The protein below binds the small molecule below.
Small molecule (SMILES): CC(=O)N[C@@H]1[C@@H](O)[C@H](O)[C@@H](CO)O[C@H]1O

Sequence of chain 1.A:
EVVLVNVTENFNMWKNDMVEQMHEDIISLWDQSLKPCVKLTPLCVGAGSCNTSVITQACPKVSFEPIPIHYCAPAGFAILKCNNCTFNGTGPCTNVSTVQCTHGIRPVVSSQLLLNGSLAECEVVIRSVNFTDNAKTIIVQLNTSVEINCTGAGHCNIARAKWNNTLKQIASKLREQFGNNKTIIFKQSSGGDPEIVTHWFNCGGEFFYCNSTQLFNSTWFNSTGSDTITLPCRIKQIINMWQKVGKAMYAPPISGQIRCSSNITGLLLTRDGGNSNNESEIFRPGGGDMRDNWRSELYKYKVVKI

Binding-site contacts:
Ligand atom C6 contacts residue TRP220 of chain 1.A at 3.9 Å (hydrophobic).
Ligand atom C1 contacts residue TRP220 of chain 1.A at 4.2 Å (hydrophobic).
Ligand atom C2 contacts residue ASN164 of chain 1.A at 2.3 Å.
Ligand atom N2 contacts residue ASN164 of chain 1.A at 2.8 Å (h-bond).
Ligand atom C8 contacts residue ASN164 of chain 1.A at 3.9 Å.
Ligand atom O6 contacts residue TRP220 of chain 1.A at 4.2 Å.
Ligand atom O5 contacts residue TRP220 of chain 1.A at 3.9 Å.
Ligand atom O5 contacts residue ASN164 of chain 1.A at 2.4 Å (h-bond).
Ligand atom C7 contacts residue ASN164 of chain 1.A at 3.4 Å.
Ligand atom C6 contacts residue LYS168 of chain 1.A at 4.4 Å.
Ligand atom O6 contacts residue LYS168 of chain 1.A at 3.5 Å.
Ligand atom C1 contacts residue ASN164 of chain 1.A at 1.4 Å.
Ligand atom C5 contacts residue TRP220 of chain 1.A at 4.2 Å (hydrophobic).
Ligand atom C3 contacts residue ASN164 of chain 1.A at 3.7 Å.
Ligand atom C5 contacts residue ASN164 of chain 1.A at 3.6 Å.
Ligand atom C4 contacts residue ASN164 of chain 1.A at 4.2 Å.
Ligand atom C8 contacts residue ARG160 of chain 1.A at 3.7 Å.
Ligand atom O7 contacts residue ASN164 of chain 1.A at 3.9 Å.